This protein binds this small molecule.
Small molecule (SMILES): COc1ccc(C[C@H](NC(=O)[C@H](C)NC(=O)CN2CCOCC2)C(=O)N[C@@H](Cc2ccccc2)[C@@H](O)C(C)(C)O)cc1

Sequence of chain 1.BA:
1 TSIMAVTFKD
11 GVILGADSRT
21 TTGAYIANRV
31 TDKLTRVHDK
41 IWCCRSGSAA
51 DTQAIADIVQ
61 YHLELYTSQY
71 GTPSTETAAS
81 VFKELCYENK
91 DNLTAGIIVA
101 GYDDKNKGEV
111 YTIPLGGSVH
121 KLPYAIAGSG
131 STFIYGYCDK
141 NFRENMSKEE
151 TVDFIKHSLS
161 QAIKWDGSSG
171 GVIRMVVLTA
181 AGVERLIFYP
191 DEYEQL

Sequence of chain 1.V:
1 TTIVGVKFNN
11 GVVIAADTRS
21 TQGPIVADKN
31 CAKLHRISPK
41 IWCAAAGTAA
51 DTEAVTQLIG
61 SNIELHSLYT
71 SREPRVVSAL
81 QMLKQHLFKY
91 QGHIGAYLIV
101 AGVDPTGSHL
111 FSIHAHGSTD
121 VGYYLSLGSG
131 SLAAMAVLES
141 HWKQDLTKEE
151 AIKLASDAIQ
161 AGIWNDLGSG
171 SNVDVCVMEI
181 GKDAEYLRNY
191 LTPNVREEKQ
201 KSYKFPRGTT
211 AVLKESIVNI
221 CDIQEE

Binding-site contacts:
Ligand atom C12 contacts residue THR1 of chain 1.BA at 2.9 Å.
Ligand atom C11 contacts residue THR1 of chain 1.BA at 1.5 Å.
Ligand atom O39 contacts residue ALA49 of chain 1.BA at 3.1 Å (h-bond).
Ligand atom O21 contacts residue SO41 of chain 1.XA at 2.7 Å (h-bond).
Ligand atom C4 contacts residue THR20 of chain 1.BA at 3.3 Å.
Ligand atom C27 contacts residue THR21 of chain 1.BA at 3.4 Å.
Ligand atom C7 contacts residue ARG45 of chain 1.BA at 3.7 Å.
Ligand atom C42 contacts residue SER48 of chain 1.BA at 3.7 Å.
Ligand atom C4 contacts residue THR31 of chain 1.BA at 3.7 Å.
Ligand atom C8 contacts residue THR1 of chain 1.BA at 2.3 Å.
Ligand atom C23 contacts residue GLY47 of chain 1.BA at 3.6 Å.
Ligand atom C12 contacts residue ARG19 of chain 1.BA at 3.1 Å.
Ligand atom N22 contacts residue GLY47 of chain 1.BA at 2.9 Å (h-bond).
Ligand atom O21 contacts residue THR1 of chain 1.BA at 2.4 Å (h-bond).
Ligand atom O37 contacts residue THR21 of chain 1.BA at 3.6 Å.
Ligand atom C12 contacts residue SER168 of chain 1.BA at 3.1 Å.
Ligand atom C2 contacts residue ARG45 of chain 1.BA at 3.1 Å.
Ligand atom O49 contacts residue THR21 of chain 1.BA at 3.2 Å (h-bond).
Ligand atom C24 contacts residue GLY47 of chain 1.BA at 3.4 Å.
Ligand atom O13 contacts residue SO41 of chain 1.XA at 3.5 Å (h-bond).
Ligand atom C1 contacts residue ARG45 of chain 1.BA at 3.5 Å.
Ligand atom C42 contacts residue GLY47 of chain 1.BA at 3.4 Å.
Ligand atom O49 contacts residue THR20 of chain 1.BA at 3.5 Å.
Ligand atom N22 contacts residue THR1 of chain 1.BA at 3.7 Å.
Ligand atom C3 contacts residue THR31 of chain 1.BA at 3.7 Å.
Ligand atom C11 contacts residue SER129 of chain 1.BA at 3.1 Å.
Ligand atom C9 contacts residue SO41 of chain 1.XA at 3.7 Å.
Ligand atom C43 contacts residue SER48 of chain 1.BA at 3.6 Å.
Ligand atom C11 contacts residue SER168 of chain 1.BA at 3.4 Å.
Ligand atom O13 contacts residue THR1 of chain 1.BA at 3.7 Å.
Ligand atom O21 contacts residue SER46 of chain 1.BA at 3.7 Å.
Ligand atom C12 contacts residue LYS33 of chain 1.BA at 3.6 Å.
Ligand atom C7 contacts residue THR1 of chain 1.BA at 2.8 Å.
Ligand atom C32 contacts residue HIS116 of chain 1.V at 3.3 Å.
Ligand atom O21 contacts residue GLY47 of chain 1.BA at 3.1 Å (h-bond).
Ligand atom C9 contacts residue THR1 of chain 1.BA at 1.4 Å.
Ligand atom C46 contacts residue THR94 of chain 1.BA at 3.3 Å.
Ligand atom C10 contacts residue THR1 of chain 1.BA at 2.4 Å.
Ligand atom C11 contacts residue SO41 of chain 1.XA at 3.2 Å.
Ligand atom N25 contacts residue THR21 of chain 1.BA at 3.1 Å (h-bond).